Sequence of chain 1.B:
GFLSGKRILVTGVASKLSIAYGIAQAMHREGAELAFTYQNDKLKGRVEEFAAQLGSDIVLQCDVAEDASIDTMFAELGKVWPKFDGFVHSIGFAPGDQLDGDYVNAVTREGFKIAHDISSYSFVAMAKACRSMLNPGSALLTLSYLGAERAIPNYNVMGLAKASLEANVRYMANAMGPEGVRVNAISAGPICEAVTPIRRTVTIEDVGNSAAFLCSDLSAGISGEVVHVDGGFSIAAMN

A protein and the small-molecule ligand that binds it are described below.
Small molecule (SMILES): CCCCCCc1cc(=O)c(Oc2ccccc2C)cn1C

Sequence of chain 2.A:
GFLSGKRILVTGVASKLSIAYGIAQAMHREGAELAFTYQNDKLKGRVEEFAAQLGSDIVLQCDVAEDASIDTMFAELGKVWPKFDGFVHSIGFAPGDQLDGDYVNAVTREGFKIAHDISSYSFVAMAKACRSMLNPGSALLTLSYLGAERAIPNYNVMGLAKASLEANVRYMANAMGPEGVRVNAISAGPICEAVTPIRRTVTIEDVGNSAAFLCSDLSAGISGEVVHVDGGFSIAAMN

Binding-site contacts:
Ligand atom C19 contacts residue MET256 of chain 1.B at 3.7 Å (hydrophobic).
Ligand atom C17 contacts residue TYR146 of chain 2.A at 4.0 Å (hydrophobic).
Ligand atom C13 contacts residue MET159 of chain 2.A at 4.2 Å (hydrophobic).
Ligand atom C17 contacts residue MET256 of chain 1.B at 3.9 Å (hydrophobic).
Ligand atom C14 contacts residue TYR146 of chain 2.A at 3.9 Å (hydrophobic).
Ligand atom C9 contacts residue NAI1 of chain 2.D at 4.1 Å.
Ligand atom C15 contacts residue TYR156 of chain 2.A at 4.2 Å (hydrophobic).
Ligand atom C14 contacts residue NAI1 of chain 2.D at 3.6 Å.
Ligand atom C11 contacts residue PHE94 of chain 2.A at 4.2 Å (hydrophobic).
Ligand atom C13 contacts residue TYR156 of chain 2.A at 4.2 Å (hydrophobic).
Ligand atom C1 contacts residue NAI1 of chain 2.D at 3.6 Å.
Ligand atom C21 contacts residue NAI1 of chain 2.D at 3.1 Å.
Ligand atom N contacts residue NAI1 of chain 2.D at 3.2 Å (h-bond).
Ligand atom C8 contacts residue NAI1 of chain 2.D at 3.8 Å.
Ligand atom C10 contacts residue PHE94 of chain 2.A at 3.9 Å (hydrophobic).
Ligand atom C6 contacts residue NAI1 of chain 2.D at 3.5 Å.
Ligand atom O17 contacts residue TYR156 of chain 2.A at 2.7 Å (h-bond).
Ligand atom C1 contacts residue TYR156 of chain 2.A at 3.4 Å (hydrophobic).
Ligand atom O17 contacts residue NAI1 of chain 2.D at 2.6 Å (h-bond).
Ligand atom C11 contacts residue ALA95 of chain 2.A at 3.9 Å (hydrophobic).
Ligand atom C11 contacts residue LEU100 of chain 2.A at 4.1 Å (hydrophobic).
Ligand atom C14 contacts residue PRO191 of chain 2.A at 4.2 Å (hydrophobic).
Ligand atom C9 contacts residue GLY93 of chain 2.A at 3.9 Å.
Ligand atom C18 contacts residue MET256 of chain 1.B at 3.0 Å (hydrophobic).
Ligand atom C80 contacts residue GLY93 of chain 2.A at 3.5 Å.
Ligand atom C4 contacts residue NAI1 of chain 2.D at 3.4 Å.
Ligand atom C15 contacts residue TYR146 of chain 2.A at 3.8 Å (hydrophobic).
Ligand atom C16 contacts residue TYR146 of chain 2.A at 3.2 Å (hydrophobic).
Ligand atom C5 contacts residue NAI1 of chain 2.D at 3.5 Å.
Ligand atom C2 contacts residue NAI1 of chain 2.D at 3.4 Å.
Ligand atom O17 contacts residue LYS163 of chain 2.A at 3.9 Å.
Ligand atom C12 contacts residue LEU100 of chain 2.A at 3.9 Å (hydrophobic).
Ligand atom C17 contacts residue ILE153 of chain 2.A at 4.3 Å (hydrophobic).
Ligand atom C6 contacts residue TYR156 of chain 2.A at 3.5 Å (hydrophobic).
Ligand atom O7 contacts residue NAI1 of chain 2.D at 3.2 Å (h-bond).
Ligand atom C1 contacts residue TYR146 of chain 2.A at 3.8 Å (hydrophobic).
Ligand atom C12 contacts residue MET159 of chain 2.A at 4.2 Å (hydrophobic).
Ligand atom C10 contacts residue GLY93 of chain 2.A at 3.6 Å.
Ligand atom C80 contacts residue NAI1 of chain 2.D at 3.8 Å.
Ligand atom C18 contacts residue TYR146 of chain 2.A at 4.0 Å (hydrophobic).